The small molecule below binds the protein below.
Small molecule (SMILES): CC(C)=CCC/C(C)=C/CO[P](=O)(O)OP(=O)(O)O

Binding-site contacts:
Ligand atom O1B contacts residue ARG288 of chain 1.K at 3.1 Å (salt-bridge).
Ligand atom O3B contacts residue PHE250 of chain 1.K at 3.6 Å.
Ligand atom O2B contacts residue MG1 of chain 1.SA at 2.6 Å.
Ligand atom PA contacts residue MG1 of chain 1.SA at 3.8 Å.
Ligand atom O1A contacts residue HIS77 of chain 1.K at 2.6 Å (h-bond).
Ligand atom O2A contacts residue HIS77 of chain 1.K at 3.1 Å.
Ligand atom O2B contacts residue HIS78 of chain 1.K at 4.0 Å.
Ligand atom C4 contacts residue GLU201 of chain 1.K at 3.5 Å.
Ligand atom C3 contacts residue TYR79 of chain 1.K at 4.0 Å (hydrophobic).
Ligand atom O2B contacts residue TYR79 of chain 1.K at 3.5 Å.
Ligand atom C4 contacts residue HIS77 of chain 1.K at 3.7 Å.
Ligand atom O2B contacts residue ARG288 of chain 1.K at 3.0 Å (salt-bridge).
Ligand atom C9 contacts residue TYR79 of chain 1.K at 3.8 Å (hydrophobic).
Ligand atom O3B contacts residue ARG288 of chain 1.K at 3.4 Å (salt-bridge).
Ligand atom O1 contacts residue HIS77 of chain 1.K at 3.3 Å (h-bond).
Ligand atom O1B contacts residue ASN65 of chain 1.K at 3.3 Å (h-bond).
Ligand atom PB contacts residue ASN65 of chain 1.K at 3.6 Å.
Ligand atom C5 contacts residue PHE250 of chain 1.K at 3.6 Å (hydrophobic).
Ligand atom C2 contacts residue PHE250 of chain 1.K at 3.9 Å (hydrophobic).
Ligand atom PA contacts residue HIS77 of chain 1.K at 3.6 Å.
Ligand atom PA contacts residue ASN65 of chain 1.K at 3.3 Å.
Ligand atom C2 contacts residue TYR79 of chain 1.K at 2.9 Å (hydrophobic).
Ligand atom C9 contacts residue PHE301 of chain 1.K at 3.8 Å (hydrophobic).
Ligand atom C7 contacts residue GLU201 of chain 1.K at 3.8 Å.
Ligand atom C9 contacts residue GLU201 of chain 1.K at 4.0 Å.
Ligand atom O3A contacts residue ASN65 of chain 1.K at 3.1 Å (h-bond).
Ligand atom C10 contacts residue PHE310 of chain 1.K at 4.0 Å (hydrophobic).
Ligand atom O1B contacts residue THR295 of chain 1.K at 3.6 Å.
Ligand atom C4 contacts residue SFG1 of chain 1.QA at 2.8 Å.
Ligand atom O1A contacts residue ASN65 of chain 1.K at 3.3 Å (h-bond).
Ligand atom O2B contacts residue ASN65 of chain 1.K at 3.3 Å (h-bond).
Ligand atom PB contacts residue MG1 of chain 1.SA at 3.9 Å.
Ligand atom O2A contacts residue ASN65 of chain 1.K at 3.2 Å (h-bond).
Ligand atom O2A contacts residue MG1 of chain 1.SA at 2.7 Å.
Ligand atom C1 contacts residue TYR79 of chain 1.K at 3.4 Å (hydrophobic).
Ligand atom O2A contacts residue HIS78 of chain 1.K at 3.2 Å (h-bond).
Ligand atom C6 contacts residue MET204 of chain 1.K at 3.2 Å (hydrophobic).
Ligand atom PB contacts residue ARG288 of chain 1.K at 3.6 Å.
Ligand atom C1 contacts residue HIS77 of chain 1.K at 3.1 Å.
Ligand atom O3B contacts residue TYR79 of chain 1.K at 2.8 Å (h-bond).

Sequence of chain 1.K:
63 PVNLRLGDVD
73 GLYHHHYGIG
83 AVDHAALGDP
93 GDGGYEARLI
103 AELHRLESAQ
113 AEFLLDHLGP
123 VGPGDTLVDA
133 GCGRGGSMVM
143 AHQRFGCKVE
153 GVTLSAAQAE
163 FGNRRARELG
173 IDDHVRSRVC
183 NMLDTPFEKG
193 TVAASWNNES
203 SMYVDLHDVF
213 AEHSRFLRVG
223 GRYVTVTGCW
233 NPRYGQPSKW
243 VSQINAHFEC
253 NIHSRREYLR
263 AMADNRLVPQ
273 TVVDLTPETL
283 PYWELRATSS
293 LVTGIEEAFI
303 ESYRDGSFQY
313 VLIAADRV